Binding-site contacts:
Ligand atom OG contacts residue LYS159 of chain 1.D at 3.8 Å.
Ligand atom O contacts residue TYR133 of chain 1.D at 3.4 Å.
Ligand atom CB contacts residue VAL135 of chain 1.D at 3.6 Å (hydrophobic).
Ligand atom O contacts residue ARG136 of chain 1.D at 3.0 Å (salt-bridge).
Ligand atom O1P contacts residue PHE108 of chain 1.D at 3.6 Å.
Ligand atom O3P contacts residue SER109 of chain 1.D at 2.9 Å (h-bond).
Ligand atom CD1 contacts residue MET144 of chain 1.D at 3.3 Å (hydrophobic).
Ligand atom O contacts residue VAL135 of chain 1.D at 3.8 Å.
Ligand atom O1P contacts residue LYS159 of chain 1.D at 1.3 Å (salt-bridge).
Ligand atom CA contacts residue PHE134 of chain 1.D at 3.7 Å (hydrophobic).
Ligand atom CD2 contacts residue TYR133 of chain 1.D at 3.6 Å (hydrophobic).
Ligand atom CD1 contacts residue LYS142 of chain 1.D at 3.6 Å.
Ligand atom O3P contacts residue GLN110 of chain 1.D at 3.2 Å (h-bond).
Ligand atom N contacts residue TRP166 of chain 1.D at 3.8 Å.
Ligand atom OD1 contacts residue ARG136 of chain 1.D at 3.8 Å.
Ligand atom N contacts residue PHE134 of chain 1.D at 2.8 Å (h-bond).
Ligand atom CG contacts residue GLU132 of chain 1.D at 3.0 Å.
Ligand atom CB contacts residue TYR133 of chain 1.D at 3.5 Å (hydrophobic).
Ligand atom CA contacts residue PHE134 of chain 1.D at 3.7 Å (hydrophobic).
Ligand atom CG contacts residue ARG136 of chain 1.D at 3.5 Å.
Ligand atom CA contacts residue VAL135 of chain 1.D at 3.7 Å (hydrophobic).
Ligand atom OD2 contacts residue ARG136 of chain 1.D at 3.3 Å.
Ligand atom C contacts residue TRP166 of chain 1.D at 3.9 Å (hydrophobic).
Ligand atom CB contacts residue PHE134 of chain 1.D at 3.8 Å (hydrophobic).
Ligand atom O contacts residue PHE134 of chain 1.D at 2.9 Å (h-bond).
Ligand atom CG contacts residue VAL135 of chain 1.D at 3.3 Å (hydrophobic).
Ligand atom CG2 contacts residue ALA162 of chain 1.D at 3.8 Å (hydrophobic).
Ligand atom N contacts residue GLU132 of chain 1.D at 3.6 Å.
Ligand atom CD contacts residue TYR133 of chain 1.D at 3.2 Å (hydrophobic).
Ligand atom CG1 contacts residue LYS159 of chain 1.D at 3.7 Å.
Ligand atom CG contacts residue MET144 of chain 1.D at 3.9 Å (hydrophobic).
Ligand atom CB contacts residue GLU132 of chain 1.D at 3.3 Å.
Ligand atom CA contacts residue GLU132 of chain 1.D at 3.7 Å.
Ligand atom OD1 contacts residue LYS137 of chain 1.D at 3.1 Å.
Ligand atom C contacts residue PHE134 of chain 1.D at 3.7 Å (hydrophobic).
Ligand atom P contacts residue LYS159 of chain 1.D at 3.0 Å.
Ligand atom CA contacts residue TYR133 of chain 1.D at 3.2 Å (hydrophobic).
Ligand atom O3P contacts residue LYS159 of chain 1.D at 3.9 Å.
Ligand atom CG contacts residue TYR133 of chain 1.D at 3.7 Å (hydrophobic).
Ligand atom O contacts residue TRP166 of chain 1.D at 3.9 Å.

A protein and the small-molecule ligand that binds it are described below.
Small molecule (SMILES): CC(C)C[C@H](NC(=O)[C@H](CC(=O)O)NC(=O)[C@@H](N)CO)C(=O)N[C@H](C(=O)N[C@@H](C)C(=O)N1CCC[C@H]1C(=O)N[C@@H](COP(=O)(O)O)C(=O)N1CCC[C@H]1C(=O)N[C@H](C=O)CC(=O)O)C(C)C

Sequence of chain 1.D:
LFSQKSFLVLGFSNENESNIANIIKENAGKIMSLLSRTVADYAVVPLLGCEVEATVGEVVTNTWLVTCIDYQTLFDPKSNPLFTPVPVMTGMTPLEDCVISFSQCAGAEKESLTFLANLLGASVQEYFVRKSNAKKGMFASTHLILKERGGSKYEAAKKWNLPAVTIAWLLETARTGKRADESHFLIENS

Sequence of chain 1.A:
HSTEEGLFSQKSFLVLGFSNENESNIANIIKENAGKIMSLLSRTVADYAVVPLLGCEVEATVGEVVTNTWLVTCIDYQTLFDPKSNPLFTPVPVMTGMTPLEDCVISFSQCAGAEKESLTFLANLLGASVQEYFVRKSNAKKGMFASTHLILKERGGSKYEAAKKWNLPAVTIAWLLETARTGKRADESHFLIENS